Sequence of chain 1.C:
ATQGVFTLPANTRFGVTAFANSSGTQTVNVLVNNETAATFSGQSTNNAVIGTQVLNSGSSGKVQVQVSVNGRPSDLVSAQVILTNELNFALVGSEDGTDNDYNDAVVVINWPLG

Binding-site contacts:
Ligand atom O3 contacts residue ASP100 of chain 1.C at 2.6 Å (salt-bridge).
Ligand atom C4 contacts residue ASP97 of chain 1.C at 3.5 Å.
Ligand atom C7 contacts residue SER24 of chain 1.C at 4.1 Å.
Ligand atom O7A contacts residue SER24 of chain 1.C at 3.7 Å.
Ligand atom O2 contacts residue CA1 of chain 1.O at 2.4 Å.
Ligand atom C2 contacts residue CA1 of chain 1.O at 3.4 Å.
Ligand atom O5 contacts residue SER23 of chain 1.C at 3.4 Å (h-bond).
Ligand atom C2 contacts residue ASP100 of chain 1.C at 3.9 Å.
Ligand atom C3 contacts residue ASP100 of chain 1.C at 3.2 Å.
Ligand atom C3 contacts residue ASP105 of chain 1.C at 3.7 Å.
Ligand atom O2 contacts residue ASP102 of chain 1.C at 4.1 Å.
Ligand atom O3 contacts residue CA1 of chain 1.O at 2.5 Å.
Ligand atom O2 contacts residue SER23 of chain 1.C at 3.4 Å.
Ligand atom C5 contacts residue ASP97 of chain 1.C at 3.9 Å.
Ligand atom C4 contacts residue CA1 of chain 1.O at 3.8 Å.
Ligand atom O4 contacts residue ASP97 of chain 1.C at 2.6 Å (salt-bridge).
Ligand atom O3 contacts residue CA1 of chain 1.N at 2.4 Å.
Ligand atom O3 contacts residue ASP105 of chain 1.C at 3.0 Å (salt-bridge).
Ligand atom C4 contacts residue CA1 of chain 1.N at 3.4 Å.
Ligand atom O2 contacts residue GLY115 of chain 1.D at 2.6 Å (h-bond).
Ligand atom C3 contacts residue CA1 of chain 1.N at 3.4 Å.
Ligand atom O4 contacts residue GLU96 of chain 1.C at 3.4 Å (salt-bridge).
Ligand atom C5 contacts residue SER23 of chain 1.C at 3.5 Å.
Ligand atom C1 contacts residue SER24 of chain 1.C at 3.8 Å.
Ligand atom O4 contacts residue ASP100 of chain 1.C at 3.7 Å.
Ligand atom C5 contacts residue SER24 of chain 1.C at 4.0 Å.
Ligand atom O2 contacts residue ASP105 of chain 1.C at 3.7 Å.
Ligand atom C1M contacts residue GLY115 of chain 1.D at 3.6 Å.
Ligand atom O5 contacts residue SER24 of chain 1.C at 2.9 Å (h-bond).
Ligand atom C1M contacts residue SER24 of chain 1.C at 3.3 Å.
Ligand atom C1 contacts residue GLY115 of chain 1.D at 4.1 Å.
Ligand atom O3 contacts residue ASP102 of chain 1.C at 3.0 Å (salt-bridge).
Ligand atom O4 contacts residue CA1 of chain 1.N at 2.5 Å.
Ligand atom O4 contacts residue ASP105 of chain 1.C at 3.2 Å (salt-bridge).
Ligand atom C4 contacts residue ASP105 of chain 1.C at 3.3 Å.
Ligand atom C4 contacts residue SER23 of chain 1.C at 3.5 Å.
Ligand atom C2 contacts residue GLY115 of chain 1.D at 3.4 Å.
Ligand atom C3 contacts residue CA1 of chain 1.O at 3.4 Å.
Ligand atom O2 contacts residue ASN22 of chain 1.C at 3.0 Å (h-bond).
Ligand atom C1M contacts residue THR46 of chain 1.C at 4.0 Å.

Sequence of chain 1.D:
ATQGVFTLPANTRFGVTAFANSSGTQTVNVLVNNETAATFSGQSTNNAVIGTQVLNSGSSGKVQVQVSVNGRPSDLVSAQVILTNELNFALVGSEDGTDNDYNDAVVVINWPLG

This protein binds this small molecule.
Small molecule (SMILES): C[C@@H]1O[C@@H](CC(=O)O)[C@@H](O)[C@H](O)[C@@H]1O